This protein binds this small molecule.
Small molecule (SMILES): NCC(=O)N[C@@H]1O[C@H](COP(=O)([O-])[O-])[C@@H](O)[C@H]1O

Binding-site contacts:
Ligand atom C1 contacts residue ASN14 of chain 1.A at 3.8 Å.
Ligand atom C1 contacts residue GLU174 of chain 1.A at 3.4 Å.
Ligand atom C3 contacts residue MET90 of chain 1.A at 3.6 Å (hydrophobic).
Ligand atom O16 contacts residue SER13 of chain 1.A at 3.5 Å (h-bond).
Ligand atom O17 contacts residue SER13 of chain 1.A at 3.8 Å.
Ligand atom C23 contacts residue XSI1 of chain 1.C at 3.3 Å.
Ligand atom O18 contacts residue LYS171 of chain 1.A at 3.0 Å (salt-bridge).
Ligand atom O18 contacts residue THR11 of chain 1.A at 3.3 Å (h-bond).
Ligand atom P15 contacts residue LYS171 of chain 1.A at 3.8 Å.
Ligand atom N19 contacts residue MET90 of chain 1.A at 3.1 Å.
Ligand atom O18 contacts residue SER13 of chain 1.A at 2.5 Å (h-bond).
Ligand atom O8 contacts residue PRO110 of chain 1.A at 3.1 Å.
Ligand atom C10 contacts residue GLY88 of chain 1.A at 3.5 Å.
Ligand atom O4 contacts residue MET90 of chain 1.A at 2.9 Å.
Ligand atom O4 contacts residue GLY88 of chain 1.A at 3.9 Å.
Ligand atom C2 contacts residue PRO110 of chain 1.A at 4.0 Å (hydrophobic).
Ligand atom C21 contacts residue MET90 of chain 1.A at 3.4 Å (hydrophobic).
Ligand atom O6 contacts residue GLU174 of chain 1.A at 3.0 Å (salt-bridge).
Ligand atom P15 contacts residue ASN14 of chain 1.A at 3.9 Å.
Ligand atom O8 contacts residue GLU174 of chain 1.A at 2.7 Å (salt-bridge).
Ligand atom N19 contacts residue ILE108 of chain 1.A at 3.9 Å.
Ligand atom N24 contacts residue ILE108 of chain 1.A at 3.6 Å.
Ligand atom O17 contacts residue GLY12 of chain 1.A at 2.8 Å (h-bond).
Ligand atom P15 contacts residue GLY12 of chain 1.A at 3.7 Å.
Ligand atom O6 contacts residue LYS171 of chain 1.A at 3.2 Å.
Ligand atom O22 contacts residue MET90 of chain 1.A at 3.9 Å.
Ligand atom O17 contacts residue THR11 of chain 1.A at 3.4 Å (h-bond).
Ligand atom N24 contacts residue XSI1 of chain 1.C at 3.5 Å.
Ligand atom O16 contacts residue ASN14 of chain 1.A at 3.0 Å (h-bond).
Ligand atom C2 contacts residue GLU174 of chain 1.A at 3.8 Å.
Ligand atom C21 contacts residue PRO110 of chain 1.A at 3.8 Å (hydrophobic).
Ligand atom O22 contacts residue PRO110 of chain 1.A at 3.5 Å.
Ligand atom O18 contacts residue ASN14 of chain 1.A at 3.7 Å.
Ligand atom P15 contacts residue THR11 of chain 1.A at 3.9 Å.
Ligand atom O18 contacts residue GLY12 of chain 1.A at 3.9 Å.
Ligand atom O12 contacts residue LYS171 of chain 1.A at 3.3 Å (salt-bridge).
Ligand atom N24 contacts residue ASN107 of chain 1.A at 3.8 Å.
Ligand atom N24 contacts residue HIS109 of chain 1.A at 3.1 Å (h-bond).
Ligand atom O12 contacts residue ASN14 of chain 1.A at 4.0 Å.
Ligand atom P15 contacts residue SER13 of chain 1.A at 3.4 Å.

Sequence of chain 1.A:
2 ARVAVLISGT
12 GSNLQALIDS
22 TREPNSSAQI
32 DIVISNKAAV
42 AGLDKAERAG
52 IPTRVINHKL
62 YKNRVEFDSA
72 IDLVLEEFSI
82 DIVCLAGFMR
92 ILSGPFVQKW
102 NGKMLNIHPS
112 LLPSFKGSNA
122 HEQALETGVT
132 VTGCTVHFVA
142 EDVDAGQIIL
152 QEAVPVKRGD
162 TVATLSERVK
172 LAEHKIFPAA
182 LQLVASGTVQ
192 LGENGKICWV